Binding-site contacts:
Ligand atom C8 contacts residue SER420 of chain 1.A at 3.7 Å.
Ligand atom C1 contacts residue SER420 of chain 1.A at 4.0 Å.
Ligand atom O7 contacts residue PRO191 of chain 1.A at 3.5 Å.
Ligand atom O4 contacts residue ARG283 of chain 1.A at 3.4 Å (salt-bridge).
Ligand atom C8 contacts residue LEU240 of chain 1.A at 3.8 Å (hydrophobic).
Ligand atom C3 contacts residue SER419 of chain 1.A at 3.5 Å.
Ligand atom O6 contacts residue SER188 of chain 1.A at 4.0 Å.
Ligand atom C5 contacts residue NAG1 of chain 1.R at 4.0 Å.
Ligand atom C4 contacts residue SER419 of chain 1.A at 4.0 Å.
Ligand atom O6 contacts residue ARG37 of chain 1.A at 3.1 Å (salt-bridge).
Ligand atom O7 contacts residue ASN354 of chain 1.A at 3.9 Å.
Ligand atom C4 contacts residue ARG283 of chain 1.A at 3.9 Å.
Ligand atom C2 contacts residue ASN241 of chain 1.A at 2.5 Å.
Ligand atom O7 contacts residue SER419 of chain 1.A at 3.9 Å.
Ligand atom O7 contacts residue VAL233 of chain 1.A at 4.0 Å.
Ligand atom C6 contacts residue SER188 of chain 1.A at 4.1 Å.
Ligand atom O3 contacts residue ARG283 of chain 1.A at 3.0 Å (salt-bridge).
Ligand atom O5 contacts residue NAG1 of chain 1.R at 3.6 Å.
Ligand atom C3 contacts residue ARG283 of chain 1.A at 4.0 Å.
Ligand atom O4 contacts residue SER419 of chain 1.A at 4.1 Å.
Ligand atom C8 contacts residue VAL233 of chain 1.A at 3.7 Å (hydrophobic).
Ligand atom C1 contacts residue ASN241 of chain 1.A at 1.5 Å.
Ligand atom N2 contacts residue ASN241 of chain 1.A at 3.0 Å (h-bond).
Ligand atom C7 contacts residue ASN241 of chain 1.A at 3.8 Å.
Ligand atom O3 contacts residue PRO185 of chain 1.A at 3.6 Å.
Ligand atom C1 contacts residue NAG1 of chain 1.R at 4.1 Å.
Ligand atom N2 contacts residue SER420 of chain 1.A at 3.0 Å (h-bond).
Ligand atom O7 contacts residue ASN241 of chain 1.A at 4.0 Å.
Ligand atom O7 contacts residue CYS418 of chain 1.A at 3.8 Å.
Ligand atom C8 contacts residue ASN354 of chain 1.A at 3.3 Å.
Ligand atom C1 contacts residue SER419 of chain 1.A at 3.9 Å.
Ligand atom C8 contacts residue SER419 of chain 1.A at 3.8 Å.
Ligand atom O5 contacts residue ASN241 of chain 1.A at 2.4 Å (h-bond).
Ligand atom C5 contacts residue SER419 of chain 1.A at 3.6 Å.
Ligand atom C3 contacts residue ASN241 of chain 1.A at 3.9 Å.
Ligand atom O6 contacts residue GLY356 of chain 1.A at 3.7 Å.
Ligand atom C2 contacts residue SER420 of chain 1.A at 3.9 Å.
Ligand atom C7 contacts residue SER420 of chain 1.A at 3.8 Å.
Ligand atom C7 contacts residue ASN354 of chain 1.A at 3.8 Å.
Ligand atom C5 contacts residue ASN241 of chain 1.A at 3.8 Å.

Sequence of chain 1.A:
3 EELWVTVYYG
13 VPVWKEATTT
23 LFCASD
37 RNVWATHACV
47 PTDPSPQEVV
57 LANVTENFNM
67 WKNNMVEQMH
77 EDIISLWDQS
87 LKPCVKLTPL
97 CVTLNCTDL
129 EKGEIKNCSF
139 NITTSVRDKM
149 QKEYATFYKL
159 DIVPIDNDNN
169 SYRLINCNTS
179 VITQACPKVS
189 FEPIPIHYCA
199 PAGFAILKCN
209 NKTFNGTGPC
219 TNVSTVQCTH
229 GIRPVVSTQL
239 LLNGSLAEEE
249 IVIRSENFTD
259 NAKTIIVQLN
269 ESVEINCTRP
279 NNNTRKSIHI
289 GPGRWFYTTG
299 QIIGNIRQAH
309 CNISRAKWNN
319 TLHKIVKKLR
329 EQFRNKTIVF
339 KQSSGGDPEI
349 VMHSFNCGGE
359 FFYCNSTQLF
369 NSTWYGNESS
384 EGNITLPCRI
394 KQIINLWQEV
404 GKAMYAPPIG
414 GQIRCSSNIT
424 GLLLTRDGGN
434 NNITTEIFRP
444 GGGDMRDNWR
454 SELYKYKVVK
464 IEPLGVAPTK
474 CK

This protein binds this small molecule.
Small molecule (SMILES): CC(=O)N[C@H]1[C@H](O[C@H]2[C@H](O)[C@@H](NC(C)=O)CO[C@@H]2CO)O[C@H](CO)[C@@H](O[C@@H]2O[C@H](CO[C@H]3O[C@H](CO)[C@@H](O)[C@H](O)[C@@H]3O)[C@@H](O)[C@H](O[C@H]3O[C@H](CO)[C@@H](O)[C@H](O)[C@@H]3O[C@H]3O[C@H](CO)[C@@H](O)[C@H](O)[C@@H]3O)[C@@H]2O)[C@@H]1O